Sequence of chain 1.C:
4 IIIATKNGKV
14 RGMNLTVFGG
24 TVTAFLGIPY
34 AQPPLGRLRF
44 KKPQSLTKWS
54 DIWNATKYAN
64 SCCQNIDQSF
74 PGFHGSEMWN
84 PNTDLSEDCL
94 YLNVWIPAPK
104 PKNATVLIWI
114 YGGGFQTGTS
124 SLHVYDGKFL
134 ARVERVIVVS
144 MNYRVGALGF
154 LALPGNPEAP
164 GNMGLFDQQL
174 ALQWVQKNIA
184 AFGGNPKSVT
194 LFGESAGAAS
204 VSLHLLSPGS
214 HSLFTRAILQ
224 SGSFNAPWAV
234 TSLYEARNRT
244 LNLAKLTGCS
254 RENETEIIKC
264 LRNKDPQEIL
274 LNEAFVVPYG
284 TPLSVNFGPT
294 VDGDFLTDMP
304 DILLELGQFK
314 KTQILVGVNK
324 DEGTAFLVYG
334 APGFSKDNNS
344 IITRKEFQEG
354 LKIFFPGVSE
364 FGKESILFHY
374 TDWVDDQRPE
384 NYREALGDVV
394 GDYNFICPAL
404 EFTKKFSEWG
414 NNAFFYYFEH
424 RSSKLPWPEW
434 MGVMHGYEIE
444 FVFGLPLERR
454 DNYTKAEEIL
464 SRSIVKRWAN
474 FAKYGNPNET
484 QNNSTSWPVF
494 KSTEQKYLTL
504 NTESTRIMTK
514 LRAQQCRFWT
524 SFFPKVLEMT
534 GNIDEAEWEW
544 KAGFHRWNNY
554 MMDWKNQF

This protein binds this small molecule.
Small molecule (SMILES): CC(=O)N[C@@H]1[C@@H](O)[C@H](O)[C@@H](CO)O[C@H]1O

Binding-site contacts:
Ligand atom C5 contacts residue ASN341 of chain 1.C at 3.7 Å.
Ligand atom N2 contacts residue ASN341 of chain 1.C at 2.8 Å (h-bond).
Ligand atom C2 contacts residue ASN341 of chain 1.C at 2.5 Å.
Ligand atom C8 contacts residue ASN341 of chain 1.C at 3.3 Å.
Ligand atom C1 contacts residue ASN341 of chain 1.C at 1.4 Å.
Ligand atom O7 contacts residue ASN341 of chain 1.C at 4.3 Å.
Ligand atom O7 contacts residue ASN342 of chain 1.C at 2.9 Å (h-bond).
Ligand atom O5 contacts residue ASN341 of chain 1.C at 2.4 Å (h-bond).
Ligand atom C4 contacts residue ASN341 of chain 1.C at 4.3 Å.
Ligand atom O5 contacts residue SER338 of chain 1.C at 4.4 Å.
Ligand atom O5 contacts residue GLY336 of chain 1.C at 4.1 Å.
Ligand atom C1 contacts residue GLY336 of chain 1.C at 3.5 Å.
Ligand atom C7 contacts residue ASN341 of chain 1.C at 3.5 Å.
Ligand atom O6 contacts residue SER338 of chain 1.C at 4.5 Å.
Ligand atom C7 contacts residue ASN342 of chain 1.C at 3.8 Å.
Ligand atom C3 contacts residue ASN341 of chain 1.C at 3.8 Å.